Binding-site contacts:
Ligand atom O3 contacts residue GLY152 of chain 1.A at 2.9 Å (h-bond).
Ligand atom O1 contacts residue HIS244 of chain 1.A at 3.1 Å (h-bond).
Ligand atom O2 contacts residue HIS244 of chain 1.A at 3.4 Å (h-bond).
Ligand atom O6 contacts residue GLY218 of chain 1.A at 3.6 Å (h-bond).
Ligand atom O6 contacts residue ASN192 of chain 1.A at 3.1 Å (h-bond).
Ligand atom C2 contacts residue ASN192 of chain 1.A at 3.6 Å.
Ligand atom O4 contacts residue GLU338 of chain 1.A at 2.7 Å (salt-bridge).
Ligand atom O3 contacts residue GLU241 of chain 1.A at 2.6 Å (salt-bridge).
Ligand atom C2 contacts residue GLU92 of chain 1.A at 3.5 Å.
Ligand atom O6 contacts residue GLY220 of chain 1.A at 2.7 Å (h-bond).
Ligand atom O2 contacts residue ASN192 of chain 1.A at 3.0 Å (h-bond).
Ligand atom O5 contacts residue GLY220 of chain 1.A at 3.0 Å (h-bond).
Ligand atom C6 contacts residue GLY222 of chain 1.A at 3.7 Å.
Ligand atom O1 contacts residue GLU241 of chain 1.A at 3.7 Å.
Ligand atom O1 contacts residue GLU263 of chain 1.A at 2.5 Å (salt-bridge).
Ligand atom O5 contacts residue GLU263 of chain 1.A at 3.6 Å (salt-bridge).
Ligand atom O2 contacts residue SER151 of chain 1.A at 3.6 Å.
Ligand atom O3 contacts residue GLU91 of chain 1.A at 3.6 Å.
Ligand atom C6 contacts residue GLU338 of chain 1.A at 3.7 Å.
Ligand atom O3 contacts residue LYS191 of chain 1.A at 3.4 Å.
Ligand atom C1 contacts residue GLY220 of chain 1.A at 3.6 Å.
Ligand atom C1 contacts residue GLU263 of chain 1.A at 3.3 Å.
Ligand atom O6 contacts residue SER216 of chain 1.A at 2.7 Å (h-bond).
Ligand atom O4 contacts residue TRP378 of chain 1.A at 3.4 Å.
Ligand atom C6 contacts residue SER216 of chain 1.A at 3.6 Å.
Ligand atom C6 contacts residue VAL217 of chain 1.A at 3.8 Å (hydrophobic).
Ligand atom C4 contacts residue GLU338 of chain 1.A at 3.5 Å.
Ligand atom C3 contacts residue GLU241 of chain 1.A at 3.3 Å.
Ligand atom O4 contacts residue LYS89 of chain 1.A at 2.9 Å (salt-bridge).
Ligand atom O4 contacts residue ASN192 of chain 1.A at 2.8 Å (h-bond).
Ligand atom C2 contacts residue GLU241 of chain 1.A at 3.5 Å.
Ligand atom C4 contacts residue ASN192 of chain 1.A at 3.5 Å.
Ligand atom O2 contacts residue GLU241 of chain 1.A at 2.6 Å (salt-bridge).
Ligand atom O2 contacts residue GLU92 of chain 1.A at 2.8 Å (salt-bridge).
Ligand atom O1 contacts residue LEU221 of chain 1.A at 3.4 Å (h-bond).
Ligand atom O6 contacts residue VAL217 of chain 1.A at 3.3 Å (h-bond).
Ligand atom O3 contacts residue LYS89 of chain 1.A at 3.3 Å (salt-bridge).
Ligand atom C3 contacts residue ASN192 of chain 1.A at 3.5 Å.
Ligand atom C6 contacts residue GLY220 of chain 1.A at 3.5 Å.
Ligand atom C5 contacts residue LEU221 of chain 1.A at 3.6 Å (hydrophobic).

A small-molecule ligand and the protein it binds are described below.
Small molecule (SMILES): OC[C@H]1O[C@H](OC[C@H]2O[C@H](O)[C@H](O)[C@@H](O)[C@@H]2O)[C@H](O)[C@@H](O)[C@@H]1O

Sequence of chain 1.A:
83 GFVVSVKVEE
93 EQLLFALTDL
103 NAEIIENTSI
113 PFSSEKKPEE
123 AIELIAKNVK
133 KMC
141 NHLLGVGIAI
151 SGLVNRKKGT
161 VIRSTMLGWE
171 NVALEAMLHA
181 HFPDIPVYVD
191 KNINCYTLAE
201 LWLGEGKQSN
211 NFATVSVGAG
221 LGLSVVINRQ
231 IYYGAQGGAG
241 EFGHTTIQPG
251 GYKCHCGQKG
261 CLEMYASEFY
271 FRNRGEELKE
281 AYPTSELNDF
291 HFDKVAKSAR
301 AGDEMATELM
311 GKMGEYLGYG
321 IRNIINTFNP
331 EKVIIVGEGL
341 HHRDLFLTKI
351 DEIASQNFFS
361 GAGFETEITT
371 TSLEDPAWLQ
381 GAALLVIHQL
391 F

Sequence of chain 1.B:
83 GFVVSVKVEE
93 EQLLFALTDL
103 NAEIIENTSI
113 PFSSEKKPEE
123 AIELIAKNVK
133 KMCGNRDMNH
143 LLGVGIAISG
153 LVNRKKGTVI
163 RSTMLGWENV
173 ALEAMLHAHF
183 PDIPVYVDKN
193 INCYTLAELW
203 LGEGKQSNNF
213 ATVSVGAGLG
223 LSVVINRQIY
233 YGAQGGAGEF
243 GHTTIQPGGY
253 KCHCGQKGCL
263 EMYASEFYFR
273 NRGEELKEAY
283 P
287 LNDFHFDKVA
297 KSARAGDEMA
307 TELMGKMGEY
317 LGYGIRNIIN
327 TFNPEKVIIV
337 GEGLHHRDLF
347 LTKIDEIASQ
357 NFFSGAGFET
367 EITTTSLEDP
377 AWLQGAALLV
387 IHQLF